A small-molecule ligand and the protein it binds are described below.
Small molecule (SMILES): CC(=O)N[C@H]1[C@H](O[C@H]2[C@H](O)[C@@H](NC(C)=O)CO[C@@H]2CO)O[C@H](CO)[C@@H](O[C@@H]2O[C@H](CO)[C@@H](O)[C@H](O[C@H]3O[C@H](CO)[C@@H](O)[C@H](O)[C@@H]3O)[C@@H]2O)[C@@H]1O

Sequence of chain 1.I:
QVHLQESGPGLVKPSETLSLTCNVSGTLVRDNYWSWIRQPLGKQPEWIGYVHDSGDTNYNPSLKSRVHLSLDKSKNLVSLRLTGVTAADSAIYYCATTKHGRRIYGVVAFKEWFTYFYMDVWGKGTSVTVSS

Binding-site contacts:
Ligand atom O6 contacts residue THR115 of chain 1.I at 3.8 Å.
Ligand atom C7 contacts residue ASN58 of chain 1.I at 3.4 Å.
Ligand atom O7 contacts residue PHE114 of chain 1.I at 3.4 Å.
Ligand atom C1 contacts residue THR92 of chain 1.J at 4.0 Å.
Ligand atom O7 contacts residue ASN58 of chain 1.I at 3.0 Å (h-bond).
Ligand atom C5 contacts residue ASN107 of chain 1.C at 3.7 Å.
Ligand atom O6 contacts residue TRP113 of chain 1.I at 3.7 Å.
Ligand atom N2 contacts residue PHE114 of chain 1.I at 4.1 Å.
Ligand atom C5 contacts residue ASP56 of chain 1.I at 3.9 Å.
Ligand atom C1 contacts residue ASN107 of chain 1.C at 1.4 Å.
Ligand atom C7 contacts residue ASP87 of chain 1.J at 3.9 Å.
Ligand atom C6 contacts residue THR115 of chain 1.I at 4.0 Å.
Ligand atom C8 contacts residue SER88 of chain 1.J at 3.9 Å.
Ligand atom C8 contacts residue TRP86 of chain 1.J at 4.0 Å (hydrophobic).
Ligand atom C8 contacts residue PHE114 of chain 1.I at 3.5 Å (hydrophobic).
Ligand atom C2 contacts residue ASP56 of chain 1.I at 3.9 Å.
Ligand atom O7 contacts residue SER88 of chain 1.J at 3.8 Å.
Ligand atom C3 contacts residue ASN107 of chain 1.C at 3.6 Å.
Ligand atom C2 contacts residue TYR33 of chain 1.I at 3.9 Å (hydrophobic).
Ligand atom O3 contacts residue TRP86 of chain 1.J at 3.8 Å.
Ligand atom N2 contacts residue ASN107 of chain 1.C at 2.8 Å (h-bond).
Ligand atom O4 contacts residue ASP56 of chain 1.I at 3.5 Å.
Ligand atom C8 contacts residue ASN58 of chain 1.I at 3.8 Å.
Ligand atom O4 contacts residue SER54 of chain 1.I at 4.1 Å.
Ligand atom C1 contacts residue ASP56 of chain 1.I at 4.0 Å.
Ligand atom C6 contacts residue GLY55 of chain 1.I at 3.8 Å.
Ligand atom C3 contacts residue THR92 of chain 1.J at 3.7 Å.
Ligand atom O2 contacts residue TYR33 of chain 1.I at 3.8 Å.
Ligand atom O7 contacts residue ASN107 of chain 1.C at 2.9 Å (h-bond).
Ligand atom O6 contacts residue ILE108 of chain 1.C at 3.8 Å.
Ligand atom C2 contacts residue ASN107 of chain 1.C at 2.3 Å.
Ligand atom O3 contacts residue THR115 of chain 1.I at 4.0 Å.
Ligand atom C3 contacts residue ASP56 of chain 1.I at 3.9 Å.
Ligand atom C7 contacts residue ASN107 of chain 1.C at 3.0 Å.
Ligand atom C8 contacts residue ASP87 of chain 1.J at 3.2 Å.
Ligand atom O5 contacts residue ASN107 of chain 1.C at 2.4 Å (h-bond).
Ligand atom C6 contacts residue ILE108 of chain 1.C at 3.9 Å (hydrophobic).
Ligand atom O5 contacts residue ILE108 of chain 1.C at 3.8 Å.
Ligand atom C7 contacts residue PHE114 of chain 1.I at 3.6 Å (hydrophobic).
Ligand atom O6 contacts residue SER54 of chain 1.I at 3.6 Å (h-bond).

Sequence of chain 1.J:
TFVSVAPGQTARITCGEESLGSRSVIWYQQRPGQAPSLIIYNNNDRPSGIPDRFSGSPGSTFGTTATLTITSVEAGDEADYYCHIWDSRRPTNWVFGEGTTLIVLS

Sequence of chain 1.C:
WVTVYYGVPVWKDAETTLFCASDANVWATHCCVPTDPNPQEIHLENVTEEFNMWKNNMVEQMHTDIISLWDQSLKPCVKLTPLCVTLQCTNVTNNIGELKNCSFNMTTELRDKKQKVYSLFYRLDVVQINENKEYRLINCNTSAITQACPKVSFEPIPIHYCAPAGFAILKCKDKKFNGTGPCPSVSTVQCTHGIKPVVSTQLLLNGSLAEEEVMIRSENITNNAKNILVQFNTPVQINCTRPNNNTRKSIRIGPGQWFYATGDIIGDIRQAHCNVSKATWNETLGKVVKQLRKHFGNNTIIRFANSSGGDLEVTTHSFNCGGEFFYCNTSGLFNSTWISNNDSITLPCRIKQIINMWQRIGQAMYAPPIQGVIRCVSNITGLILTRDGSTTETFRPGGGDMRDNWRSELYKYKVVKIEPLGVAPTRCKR